Binding-site contacts:
Ligand atom CA contacts residue GLU63 of chain 1.A at 3.4 Å.
Ligand atom N contacts residue ASP77 of chain 1.A at 2.9 Å (salt-bridge).
Ligand atom CD2 contacts residue TYR159 of chain 1.A at 3.4 Å (hydrophobic).
Ligand atom O contacts residue TRP147 of chain 1.A at 2.9 Å (h-bond).
Ligand atom CD1 contacts residue TRP147 of chain 1.A at 3.4 Å (hydrophobic).
Ligand atom CD2 contacts residue TYR123 of chain 1.A at 3.5 Å (hydrophobic).
Ligand atom O contacts residue HIS70 of chain 1.A at 3.2 Å.
Ligand atom O contacts residue LYS66 of chain 1.A at 3.5 Å.
Ligand atom O contacts residue LYS146 of chain 1.A at 2.9 Å (salt-bridge).
Ligand atom CG1 contacts residue GLU63 of chain 1.A at 3.5 Å.
Ligand atom CA contacts residue ASP77 of chain 1.A at 3.4 Å.
Ligand atom CA contacts residue TYR7 of chain 1.A at 3.2 Å (hydrophobic).
Ligand atom O contacts residue THR73 of chain 1.A at 3.2 Å.
Ligand atom N contacts residue TYR171 of chain 1.A at 2.6 Å (h-bond).
Ligand atom O contacts residue LYS66 of chain 1.A at 2.8 Å (salt-bridge).
Ligand atom CB contacts residue TYR99 of chain 1.A at 3.3 Å (hydrophobic).
Ligand atom CB contacts residue TYR99 of chain 1.A at 3.5 Å (hydrophobic).
Ligand atom O contacts residue TYR84 of chain 1.A at 3.0 Å (h-bond).
Ligand atom CA contacts residue TYR171 of chain 1.A at 3.4 Å (hydrophobic).
Ligand atom CD1 contacts residue VAL67 of chain 1.A at 3.4 Å (hydrophobic).
Ligand atom N contacts residue TYR99 of chain 1.A at 2.9 Å (h-bond).
Ligand atom CB contacts residue THR73 of chain 1.A at 3.3 Å.
Ligand atom OG1 contacts residue LYS146 of chain 1.A at 3.0 Å (salt-bridge).
Ligand atom CD1 contacts residue ARG97 of chain 1.A at 3.4 Å.
Ligand atom N contacts residue GLU63 of chain 1.A at 2.9 Å (salt-bridge).
Ligand atom CD2 contacts residue TRP147 of chain 1.A at 3.4 Å (hydrophobic).
Ligand atom N contacts residue TYR7 of chain 1.A at 2.9 Å (h-bond).
Ligand atom CG2 contacts residue TYR7 of chain 1.A at 3.3 Å (hydrophobic).
Ligand atom CG2 contacts residue THR73 of chain 1.A at 3.3 Å.
Ligand atom O contacts residue THR143 of chain 1.A at 2.8 Å (h-bond).
Ligand atom CZ contacts residue HIS114 of chain 1.A at 3.5 Å.
Ligand atom C contacts residue TYR7 of chain 1.A at 3.4 Å (hydrophobic).
Ligand atom O contacts residue TYR159 of chain 1.A at 2.6 Å (h-bond).
Ligand atom CZ contacts residue GLN155 of chain 1.A at 3.4 Å.
Ligand atom O contacts residue TRP167 of chain 1.A at 3.5 Å.
Ligand atom OXT contacts residue LYS146 of chain 1.A at 3.4 Å (salt-bridge).
Ligand atom N contacts residue TRP167 of chain 1.A at 3.2 Å.
Ligand atom CZ contacts residue ARG97 of chain 1.A at 3.4 Å.
Ligand atom CB contacts residue ASP77 of chain 1.A at 3.5 Å.
Ligand atom N contacts residue LYS66 of chain 1.A at 3.5 Å (salt-bridge).

The protein below binds the small molecule below.
Small molecule (SMILES): CC[C@H](C)[C@H](NC(=O)CN)C(=O)N[C@@H](CC(C)C)C(=O)NCC(=O)N[C@@H](Cc1ccccc1)C(=O)N[C@H](C(=O)N[C@@H](Cc1ccccc1)C(=O)N[C@H](C(=O)N[C@@H](CC(C)C)C(=O)O)[C@@H](C)O)C(C)C

Sequence of chain 1.A:
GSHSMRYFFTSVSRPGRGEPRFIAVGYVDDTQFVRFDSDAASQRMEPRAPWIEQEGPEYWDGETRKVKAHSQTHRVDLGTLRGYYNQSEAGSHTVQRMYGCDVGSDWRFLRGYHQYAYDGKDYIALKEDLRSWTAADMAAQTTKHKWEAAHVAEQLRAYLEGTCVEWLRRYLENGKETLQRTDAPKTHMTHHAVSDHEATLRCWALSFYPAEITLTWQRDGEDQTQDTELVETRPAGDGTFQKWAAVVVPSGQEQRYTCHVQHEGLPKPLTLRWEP